Binding-site contacts:
Ligand atom O5 contacts residue ASN212 of chain 6.E at 2.4 Å (h-bond).
Ligand atom O7 contacts residue ASN212 of chain 6.E at 4.5 Å.
Ligand atom C5 contacts residue ASN212 of chain 6.E at 3.7 Å.
Ligand atom C1 contacts residue ILE211 of chain 6.E at 4.2 Å (hydrophobic).
Ligand atom C2 contacts residue ASN212 of chain 6.E at 2.4 Å.
Ligand atom C3 contacts residue ASN212 of chain 6.E at 3.8 Å.
Ligand atom C4 contacts residue ASN212 of chain 6.E at 4.2 Å.
Ligand atom N2 contacts residue ASN212 of chain 6.E at 2.9 Å (h-bond).
Ligand atom C7 contacts residue ASN212 of chain 6.E at 3.9 Å.
Ligand atom N2 contacts residue ILE211 of chain 6.E at 4.3 Å.
Ligand atom C1 contacts residue ASN212 of chain 6.E at 1.4 Å.

Sequence of chain 6.E:
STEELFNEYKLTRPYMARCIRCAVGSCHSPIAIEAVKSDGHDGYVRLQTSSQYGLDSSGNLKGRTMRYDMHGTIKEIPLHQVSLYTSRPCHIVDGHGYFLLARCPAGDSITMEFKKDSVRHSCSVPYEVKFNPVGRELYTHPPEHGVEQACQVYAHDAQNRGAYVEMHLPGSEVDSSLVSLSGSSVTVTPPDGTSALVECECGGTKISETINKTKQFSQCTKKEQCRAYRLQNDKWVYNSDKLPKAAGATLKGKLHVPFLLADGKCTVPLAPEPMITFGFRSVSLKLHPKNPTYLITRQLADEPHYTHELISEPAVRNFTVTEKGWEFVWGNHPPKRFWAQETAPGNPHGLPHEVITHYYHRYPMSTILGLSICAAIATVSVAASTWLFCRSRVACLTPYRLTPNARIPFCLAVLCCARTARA

This protein binds this small molecule.
Small molecule (SMILES): CC(=O)N[C@@H]1[C@@H](O)[C@H](O)[C@@H](CO)O[C@H]1O